Sequence of chain 2.A:
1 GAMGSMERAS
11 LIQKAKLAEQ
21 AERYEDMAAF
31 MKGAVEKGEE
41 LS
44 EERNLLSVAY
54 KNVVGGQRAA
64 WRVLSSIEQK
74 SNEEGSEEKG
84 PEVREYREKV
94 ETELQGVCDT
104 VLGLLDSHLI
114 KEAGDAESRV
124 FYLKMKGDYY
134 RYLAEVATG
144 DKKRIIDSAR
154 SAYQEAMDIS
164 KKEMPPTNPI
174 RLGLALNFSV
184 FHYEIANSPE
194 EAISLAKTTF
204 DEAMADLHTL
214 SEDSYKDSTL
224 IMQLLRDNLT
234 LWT

This small molecule binds to this protein.
Small molecule (SMILES): [H]/N=C(/N)c1cc2cccc(-n3cc(C)c(N)n3)c2s1

Binding-site contacts:
Ligand atom S01 contacts residue ASN47 of chain 2.A at 4.1 Å.
Ligand atom C02 contacts residue ASN47 of chain 2.A at 3.7 Å.
Ligand atom N19 contacts residue GLU44 of chain 2.A at 3.5 Å.
Ligand atom S01 contacts residue GLU44 of chain 2.A at 4.2 Å.
Ligand atom N08 contacts residue VAL51 of chain 2.A at 3.8 Å.
Ligand atom C06 contacts residue GLU19 of chain 2.A at 3.4 Å.
Ligand atom C09 contacts residue ASN47 of chain 2.A at 3.5 Å.
Ligand atom N08 contacts residue GLU19 of chain 2.A at 2.5 Å (salt-bridge).
Ligand atom C16 contacts residue CSO43 of chain 2.A at 3.7 Å.
Ligand atom C17 contacts residue GLU44 of chain 2.A at 4.1 Å.
Ligand atom C06 contacts residue LEU48 of chain 2.A at 4.3 Å (hydrophobic).
Ligand atom N13 contacts residue ASN47 of chain 2.A at 4.2 Å.
Ligand atom N07 contacts residue LEU48 of chain 2.A at 3.5 Å.
Ligand atom C11 contacts residue ASN47 of chain 2.A at 3.6 Å.
Ligand atom C17 contacts residue CSO43 of chain 2.A at 3.3 Å.
Ligand atom C05 contacts residue ASN47 of chain 2.A at 4.2 Å.
Ligand atom N13 contacts residue CSO43 of chain 2.A at 4.4 Å.
Ligand atom C10 contacts residue ASN47 of chain 2.A at 3.6 Å.
Ligand atom N14 contacts residue GLU44 of chain 2.A at 4.0 Å.
Ligand atom C04 contacts residue ASN47 of chain 2.A at 4.0 Å.
Ligand atom C03 contacts residue ASN47 of chain 2.A at 3.7 Å.
Ligand atom C18 contacts residue CSO43 of chain 2.A at 3.5 Å.
Ligand atom N13 contacts residue GLU44 of chain 2.A at 4.2 Å.
Ligand atom C18 contacts residue GLU44 of chain 2.A at 3.9 Å.
Ligand atom C12 contacts residue ASN47 of chain 2.A at 3.8 Å.
Ligand atom N07 contacts residue GLU19 of chain 2.A at 2.8 Å (salt-bridge).
Ligand atom C17 contacts residue ASN47 of chain 2.A at 4.1 Å.
Ligand atom C16 contacts residue GLU44 of chain 2.A at 3.8 Å.
Ligand atom C15 contacts residue GLU44 of chain 2.A at 3.5 Å.